Sequence of chain 1.A:
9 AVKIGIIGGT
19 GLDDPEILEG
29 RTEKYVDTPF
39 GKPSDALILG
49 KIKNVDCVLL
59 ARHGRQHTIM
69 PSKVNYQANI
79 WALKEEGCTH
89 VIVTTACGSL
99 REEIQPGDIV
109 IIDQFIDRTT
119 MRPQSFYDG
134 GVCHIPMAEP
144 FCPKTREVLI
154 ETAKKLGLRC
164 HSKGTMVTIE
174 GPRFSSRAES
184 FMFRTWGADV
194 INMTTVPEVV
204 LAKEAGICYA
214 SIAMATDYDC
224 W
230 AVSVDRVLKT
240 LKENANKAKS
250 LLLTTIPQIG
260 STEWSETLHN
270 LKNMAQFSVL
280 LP

Binding-site contacts:
Ligand atom O2' contacts residue SO41 of chain 1.B at 2.9 Å (h-bond).
Ligand atom C8 contacts residue THR219 of chain 1.A at 3.7 Å.
Ligand atom O2' contacts residue MET196 of chain 1.A at 2.9 Å (h-bond).
Ligand atom O3' contacts residue PRO69 of chain 1.A at 3.3 Å.
Ligand atom C5 contacts residue GLY96 of chain 1.A at 3.6 Å.
Ligand atom O3' contacts residue SO41 of chain 1.B at 2.6 Å (h-bond).
Ligand atom C5' contacts residue HIS137 of chain 3.A at 3.7 Å.
Ligand atom N6 contacts residue ASP222 of chain 1.A at 3.0 Å (salt-bridge).
Ligand atom C3' contacts residue MET196 of chain 1.A at 3.8 Å (hydrophobic).
Ligand atom C2 contacts residue ILE194 of chain 1.A at 3.7 Å (hydrophobic).
Ligand atom N6 contacts residue VAL231 of chain 1.A at 3.7 Å.
Ligand atom C7 contacts residue GLY96 of chain 1.A at 3.5 Å.
Ligand atom N6 contacts residue GLY96 of chain 1.A at 3.5 Å.
Ligand atom CS contacts residue HIS137 of chain 3.A at 3.8 Å.
Ligand atom C3' contacts residue SO41 of chain 1.B at 3.4 Å.
Ligand atom C2' contacts residue MET196 of chain 1.A at 3.7 Å (hydrophobic).
Ligand atom C6 contacts residue PHE177 of chain 1.A at 3.8 Å (hydrophobic).
Ligand atom C8 contacts residue CYS95 of chain 1.A at 3.8 Å (hydrophobic).
Ligand atom C6 contacts residue ILE194 of chain 1.A at 3.8 Å (hydrophobic).
Ligand atom N1 contacts residue ILE194 of chain 1.A at 3.7 Å.
Ligand atom C1' contacts residue SO41 of chain 1.B at 3.6 Å.
Ligand atom N1 contacts residue PHE177 of chain 1.A at 3.7 Å.
Ligand atom C5 contacts residue PHE177 of chain 1.A at 3.7 Å (hydrophobic).
Ligand atom C7 contacts residue CYS95 of chain 1.A at 3.5 Å (hydrophobic).
Ligand atom C4' contacts residue SO41 of chain 1.B at 3.5 Å.
Ligand atom O4' contacts residue SO41 of chain 1.B at 3.5 Å (h-bond).
Ligand atom O2' contacts residue ASN195 of chain 1.A at 3.5 Å.
Ligand atom C2' contacts residue SO41 of chain 1.B at 3.5 Å.
Ligand atom N3 contacts residue MET196 of chain 1.A at 3.7 Å.
Ligand atom N3 contacts residue ILE194 of chain 1.A at 3.8 Å.
Ligand atom C5 contacts residue ILE194 of chain 1.A at 3.8 Å (hydrophobic).
Ligand atom N9 contacts residue ALA94 of chain 1.A at 3.6 Å.
Ligand atom C7 contacts residue ASP220 of chain 1.A at 3.3 Å.
Ligand atom N3 contacts residue ASN195 of chain 1.A at 3.5 Å.
Ligand atom C7 contacts residue THR219 of chain 1.A at 3.5 Å.
Ligand atom O2' contacts residue ALA94 of chain 1.A at 3.7 Å.
Ligand atom CS contacts residue LEU279 of chain 3.A at 3.8 Å (hydrophobic).
Ligand atom N6 contacts residue ASP220 of chain 1.A at 3.4 Å (salt-bridge).
Ligand atom C1' contacts residue ALA94 of chain 1.A at 3.2 Å (hydrophobic).
Ligand atom C4 contacts residue ILE194 of chain 1.A at 3.7 Å (hydrophobic).

Sequence of chain 3.A:
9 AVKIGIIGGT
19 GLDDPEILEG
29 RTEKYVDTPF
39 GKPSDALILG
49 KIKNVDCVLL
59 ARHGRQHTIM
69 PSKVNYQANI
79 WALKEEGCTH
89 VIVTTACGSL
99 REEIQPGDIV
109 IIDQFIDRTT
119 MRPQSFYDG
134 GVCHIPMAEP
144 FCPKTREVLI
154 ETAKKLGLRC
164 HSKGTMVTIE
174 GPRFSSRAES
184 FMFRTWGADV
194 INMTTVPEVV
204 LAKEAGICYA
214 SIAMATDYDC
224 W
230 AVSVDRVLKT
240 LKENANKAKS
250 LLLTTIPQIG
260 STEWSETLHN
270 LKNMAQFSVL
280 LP

The protein below binds the small molecule below.
Small molecule (SMILES): CSC[C@H]1O[C@@H](n2ccc3c(N)ncnc32)[C@H](O)[C@@H]1O